Sequence of chain 2.B:
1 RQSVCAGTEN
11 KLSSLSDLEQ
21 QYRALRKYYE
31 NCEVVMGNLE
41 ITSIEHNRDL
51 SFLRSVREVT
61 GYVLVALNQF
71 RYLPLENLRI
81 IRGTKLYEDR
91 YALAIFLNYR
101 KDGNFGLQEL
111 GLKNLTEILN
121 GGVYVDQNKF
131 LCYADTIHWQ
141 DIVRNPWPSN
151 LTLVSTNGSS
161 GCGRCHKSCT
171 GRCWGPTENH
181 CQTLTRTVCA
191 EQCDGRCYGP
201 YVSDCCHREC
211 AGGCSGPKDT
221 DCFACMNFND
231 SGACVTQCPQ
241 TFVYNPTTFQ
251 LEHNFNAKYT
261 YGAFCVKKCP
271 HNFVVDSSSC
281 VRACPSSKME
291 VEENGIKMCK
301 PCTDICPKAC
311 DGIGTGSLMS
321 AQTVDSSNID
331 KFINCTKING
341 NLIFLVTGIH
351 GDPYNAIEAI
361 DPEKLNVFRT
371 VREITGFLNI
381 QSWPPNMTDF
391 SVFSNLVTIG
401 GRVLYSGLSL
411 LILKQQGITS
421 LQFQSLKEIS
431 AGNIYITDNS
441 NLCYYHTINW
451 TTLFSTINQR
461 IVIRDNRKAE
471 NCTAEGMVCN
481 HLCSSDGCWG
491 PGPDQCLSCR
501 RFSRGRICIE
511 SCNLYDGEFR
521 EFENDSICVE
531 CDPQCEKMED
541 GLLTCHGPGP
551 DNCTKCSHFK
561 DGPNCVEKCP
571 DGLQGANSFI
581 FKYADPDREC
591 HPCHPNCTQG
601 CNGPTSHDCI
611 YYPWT

This protein binds this small molecule.
Small molecule (SMILES): CC(=O)N[C@@H]1[C@@H](O)[C@H](O)[C@@H](CO)O[C@H]1O

Binding-site contacts:
Ligand atom C6 contacts residue PHE223 of chain 2.B at 3.8 Å (hydrophobic).
Ligand atom O5 contacts residue ARG79 of chain 2.B at 3.1 Å (salt-bridge).
Ligand atom N2 contacts residue LYS113 of chain 2.B at 4.4 Å.
Ligand atom C5 contacts residue ASN114 of chain 2.B at 3.6 Å.
Ligand atom O3 contacts residue ASN77 of chain 2.B at 4.2 Å.
Ligand atom C6 contacts residue ARG79 of chain 2.B at 4.2 Å.
Ligand atom C2 contacts residue ASN114 of chain 2.B at 2.4 Å.
Ligand atom O6 contacts residue ARG79 of chain 2.B at 4.4 Å.
Ligand atom O7 contacts residue GLU76 of chain 2.B at 3.5 Å (salt-bridge).
Ligand atom C7 contacts residue ASN77 of chain 2.B at 3.5 Å.
Ligand atom C8 contacts residue LYS113 of chain 2.B at 3.6 Å.
Ligand atom C3 contacts residue ASN114 of chain 2.B at 3.8 Å.
Ligand atom C1 contacts residue ASN114 of chain 2.B at 1.4 Å.
Ligand atom C5 contacts residue ARG79 of chain 2.B at 4.1 Å.
Ligand atom C7 contacts residue LYS113 of chain 2.B at 4.4 Å.
Ligand atom C7 contacts residue ASN114 of chain 2.B at 3.9 Å.
Ligand atom C1 contacts residue ARG79 of chain 2.B at 3.5 Å.
Ligand atom N2 contacts residue ASN77 of chain 2.B at 4.1 Å.
Ligand atom C4 contacts residue ASN114 of chain 2.B at 4.2 Å.
Ligand atom O7 contacts residue ASN77 of chain 2.B at 2.4 Å (h-bond).
Ligand atom N2 contacts residue ASN114 of chain 2.B at 2.9 Å (h-bond).
Ligand atom C2 contacts residue ASN77 of chain 2.B at 3.9 Å.
Ligand atom O6 contacts residue PHE223 of chain 2.B at 3.7 Å.
Ligand atom O5 contacts residue ASN114 of chain 2.B at 2.4 Å (h-bond).
Ligand atom O7 contacts residue ASN114 of chain 2.B at 4.2 Å.
Ligand atom N2 contacts residue GLU76 of chain 2.B at 4.0 Å.
Ligand atom C7 contacts residue GLU76 of chain 2.B at 3.9 Å.